This protein binds this small molecule.
Small molecule (SMILES): Oc1cnc(-c2ccccc2)nc1

Sequence of chain 1.A:
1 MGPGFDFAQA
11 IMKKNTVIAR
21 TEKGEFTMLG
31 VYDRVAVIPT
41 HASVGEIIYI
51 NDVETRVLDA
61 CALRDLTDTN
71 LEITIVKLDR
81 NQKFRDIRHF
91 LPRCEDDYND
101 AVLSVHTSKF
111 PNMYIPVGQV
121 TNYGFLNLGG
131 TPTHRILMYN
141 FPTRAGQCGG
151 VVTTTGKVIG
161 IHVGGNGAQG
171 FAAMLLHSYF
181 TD

Binding-site contacts:
Ligand atom N1 contacts residue ARG144 of chain 1.A at 3.8 Å.
Ligand atom C8 contacts residue ARG144 of chain 1.A at 3.9 Å.
Ligand atom C3 contacts residue ARG144 of chain 1.A at 4.3 Å.
Ligand atom C8 contacts residue MET113 of chain 1.A at 4.2 Å (hydrophobic).
Ligand atom C9 contacts residue ARG144 of chain 1.A at 4.0 Å.
Ligand atom C9 contacts residue MET113 of chain 1.A at 3.9 Å (hydrophobic).
Ligand atom C7 contacts residue PHE141 of chain 1.A at 4.0 Å (hydrophobic).
Ligand atom C2 contacts residue ARG144 of chain 1.A at 3.7 Å.
Ligand atom C3 contacts residue PHE110 of chain 1.A at 4.4 Å (hydrophobic).
Ligand atom N1 contacts residue PHE110 of chain 1.A at 3.9 Å.
Ligand atom C5 contacts residue ARG144 of chain 1.A at 3.4 Å.
Ligand atom C7 contacts residue PRO142 of chain 1.A at 3.9 Å (hydrophobic).
Ligand atom C9 contacts residue PHE110 of chain 1.A at 3.8 Å (hydrophobic).
Ligand atom C6 contacts residue PHE141 of chain 1.A at 3.9 Å (hydrophobic).
Ligand atom C6 contacts residue ARG144 of chain 1.A at 3.4 Å.
Ligand atom C6 contacts residue PRO142 of chain 1.A at 3.8 Å (hydrophobic).
Ligand atom C7 contacts residue GLN147 of chain 1.A at 3.6 Å.
Ligand atom C8 contacts residue GLN147 of chain 1.A at 3.7 Å.
Ligand atom C7 contacts residue THR143 of chain 1.A at 4.4 Å.
Ligand atom C4 contacts residue ARG144 of chain 1.A at 3.9 Å.
Ligand atom C7 contacts residue ARG144 of chain 1.A at 3.6 Å.
Ligand atom N contacts residue ARG144 of chain 1.A at 4.2 Å.
Ligand atom C8 contacts residue PHE110 of chain 1.A at 4.3 Å (hydrophobic).